This small molecule binds to this protein.
Small molecule (SMILES): Nc1nc2c(ncn2[C@@H]2O[C@H](CO[P](=O)(O)O[P](=O)(O)NP(=O)(O)O)[C@@H](O)[C@H]2O)c(=O)[nH]1

Sequence of chain 1.B:
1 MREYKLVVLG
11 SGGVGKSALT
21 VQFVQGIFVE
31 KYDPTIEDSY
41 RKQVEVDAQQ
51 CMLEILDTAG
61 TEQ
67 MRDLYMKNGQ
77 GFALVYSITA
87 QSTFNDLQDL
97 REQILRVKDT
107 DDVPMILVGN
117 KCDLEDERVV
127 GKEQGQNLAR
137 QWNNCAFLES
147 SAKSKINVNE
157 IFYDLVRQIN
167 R

Binding-site contacts:
Ligand atom PG contacts residue MG1 of chain 1.D at 3.4 Å.
Ligand atom N2 contacts residue ASP119 of chain 1.B at 2.7 Å (salt-bridge).
Ligand atom O2' contacts residue PHE28 of chain 1.B at 3.1 Å.
Ligand atom C3' contacts residue GLU30 of chain 1.B at 3.5 Å.
Ligand atom O3G contacts residue PRO34 of chain 1.B at 3.4 Å.
Ligand atom C2' contacts residue VAL29 of chain 1.B at 3.5 Å (hydrophobic).
Ligand atom O1A contacts residue GLY15 of chain 1.B at 3.2 Å.
Ligand atom O6 contacts residue ASN116 of chain 1.B at 3.6 Å (h-bond).
Ligand atom O1B contacts residue SER17 of chain 1.B at 3.0 Å (h-bond).
Ligand atom O1A contacts residue ALA18 of chain 1.B at 2.8 Å (h-bond).
Ligand atom O3A contacts residue GLY15 of chain 1.B at 3.0 Å (h-bond).
Ligand atom C8 contacts residue ALA18 of chain 1.B at 3.5 Å (hydrophobic).
Ligand atom O1A contacts residue SER17 of chain 1.B at 3.2 Å (h-bond).
Ligand atom O2B contacts residue GLY15 of chain 1.B at 3.2 Å (h-bond).
Ligand atom O2B contacts residue LYS16 of chain 1.B at 2.5 Å (salt-bridge).
Ligand atom O4' contacts residue LYS117 of chain 1.B at 3.2 Å (salt-bridge).
Ligand atom O1G contacts residue THR35 of chain 1.B at 3.1 Å (h-bond).
Ligand atom O6 contacts residue ASP119 of chain 1.B at 3.3 Å (salt-bridge).
Ligand atom O3' contacts residue GLU30 of chain 1.B at 2.8 Å (salt-bridge).
Ligand atom C2 contacts residue ASP119 of chain 1.B at 3.5 Å.
Ligand atom N2 contacts residue LYS149 of chain 1.B at 3.3 Å.
Ligand atom O2' contacts residue GLU30 of chain 1.B at 3.2 Å (salt-bridge).
Ligand atom O1G contacts residue MG1 of chain 1.D at 2.1 Å.
Ligand atom O2B contacts residue GLY13 of chain 1.B at 3.5 Å (h-bond).
Ligand atom N1 contacts residue ASP119 of chain 1.B at 2.6 Å (salt-bridge).
Ligand atom N3B contacts residue GLY13 of chain 1.B at 3.0 Å (h-bond).
Ligand atom PB contacts residue MG1 of chain 1.D at 3.3 Å.
Ligand atom O2G contacts residue GLY60 of chain 1.B at 3.2 Å (h-bond).
Ligand atom N2 contacts residue LEU120 of chain 1.B at 3.4 Å.
Ligand atom C6 contacts residue ASP119 of chain 1.B at 3.4 Å.
Ligand atom N7 contacts residue ASN116 of chain 1.B at 3.1 Å (h-bond).
Ligand atom O2' contacts residue VAL29 of chain 1.B at 2.9 Å (h-bond).
Ligand atom O2G contacts residue GLY12 of chain 1.B at 3.3 Å.
Ligand atom O3G contacts residue TYR32 of chain 1.B at 3.4 Å (h-bond).
Ligand atom O6 contacts residue ALA148 of chain 1.B at 2.6 Å (h-bond).
Ligand atom O6 contacts residue SER147 of chain 1.B at 3.3 Å.
Ligand atom O2B contacts residue VAL14 of chain 1.B at 3.4 Å (h-bond).
Ligand atom N3B contacts residue TYR32 of chain 1.B at 3.3 Å.
Ligand atom O1B contacts residue MG1 of chain 1.D at 2.1 Å.
Ligand atom O2G contacts residue LYS16 of chain 1.B at 2.8 Å (salt-bridge).